Sequence of chain 1.A:
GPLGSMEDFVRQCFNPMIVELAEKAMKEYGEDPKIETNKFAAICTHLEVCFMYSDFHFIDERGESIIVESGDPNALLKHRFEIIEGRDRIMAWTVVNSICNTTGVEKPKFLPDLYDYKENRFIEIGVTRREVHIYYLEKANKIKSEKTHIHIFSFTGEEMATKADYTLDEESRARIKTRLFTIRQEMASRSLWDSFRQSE

Binding-site contacts:
Ligand atom C03 contacts residue GLU156 of chain 1.A at 3.8 Å.
Ligand atom O01 contacts residue HIS78 of chain 1.A at 3.0 Å.
Ligand atom N14 contacts residue ARG161 of chain 1.A at 3.8 Å.
Ligand atom N15 contacts residue ALA74 of chain 1.A at 3.6 Å.
Ligand atom N13 contacts residue LYS71 of chain 1.A at 3.2 Å.
Ligand atom O04 contacts residue ILE157 of chain 1.A at 3.2 Å (h-bond).
Ligand atom C23 contacts residue ILE75 of chain 1.A at 3.6 Å (hydrophobic).
Ligand atom O01 contacts residue MN1 of chain 1.B at 2.2 Å.
Ligand atom O04 contacts residue LYS171 of chain 1.A at 2.6 Å (salt-bridge).
Ligand atom O01 contacts residue GLU117 of chain 1.A at 3.3 Å (salt-bridge).
Ligand atom C02 contacts residue GLU117 of chain 1.A at 3.5 Å.
Ligand atom O04 contacts residue GLU156 of chain 1.A at 3.0 Å (salt-bridge).
Ligand atom O01 contacts residue MN1 of chain 1.C at 2.2 Å.
Ligand atom C25 contacts residue ILE75 of chain 1.A at 3.7 Å (hydrophobic).
Ligand atom F24 contacts residue MET58 of chain 1.A at 3.9 Å.
Ligand atom O01 contacts residue ASP145 of chain 1.A at 2.9 Å (salt-bridge).
Ligand atom F24 contacts residue TYR61 of chain 1.A at 3.5 Å.
Ligand atom N15 contacts residue LYS71 of chain 1.A at 3.4 Å.
Ligand atom C02 contacts residue MN1 of chain 1.C at 3.0 Å.
Ligand atom N19 contacts residue HIS78 of chain 1.A at 3.7 Å.
Ligand atom C08 contacts residue ILE75 of chain 1.A at 3.8 Å (hydrophobic).
Ligand atom F24 contacts residue ALA57 of chain 1.A at 3.4 Å.
Ligand atom O04 contacts residue MN1 of chain 1.B at 2.2 Å.
Ligand atom C03 contacts residue MN1 of chain 1.B at 2.9 Å.
Ligand atom C02 contacts residue GLU156 of chain 1.A at 3.8 Å.
Ligand atom O04 contacts residue HIS78 of chain 1.A at 3.2 Å (h-bond).
Ligand atom C11 contacts residue LYS71 of chain 1.A at 3.3 Å.
Ligand atom N14 contacts residue LYS71 of chain 1.A at 3.4 Å.
Ligand atom N12 contacts residue LYS71 of chain 1.A at 3.2 Å.
Ligand atom O01 contacts residue GLU156 of chain 1.A at 3.1 Å (salt-bridge).
Ligand atom C02 contacts residue MN1 of chain 1.B at 2.9 Å.
Ligand atom N19 contacts residue MN1 of chain 1.C at 3.0 Å.
Ligand atom N15 contacts residue ARG161 of chain 1.A at 3.5 Å (salt-bridge).
Ligand atom C03 contacts residue HIS78 of chain 1.A at 3.2 Å.
Ligand atom F24 contacts residue ILE75 of chain 1.A at 3.7 Å.
Ligand atom C09 contacts residue ILE75 of chain 1.A at 3.8 Å (hydrophobic).
Ligand atom O04 contacts residue TYR167 of chain 1.A at 3.6 Å.
Ligand atom C09 contacts residue ALA74 of chain 1.A at 3.8 Å (hydrophobic).
Ligand atom N19 contacts residue GLU117 of chain 1.A at 3.0 Å (salt-bridge).
Ligand atom C02 contacts residue HIS78 of chain 1.A at 3.1 Å.

The small molecule below binds the protein below.
Small molecule (SMILES): Oc1cc(-c2ccc(-c3nnn[nH]3)cc2)c(-c2ccc(F)cc2)nc1O